Binding-site contacts:
Ligand atom C3 contacts residue ASN122 of chain 1.A at 3.7 Å.
Ligand atom C6 contacts residue VAL127 of chain 1.A at 4.0 Å (hydrophobic).
Ligand atom O5 contacts residue VAL120 of chain 1.A at 3.7 Å.
Ligand atom C6 contacts residue ASN125 of chain 1.A at 3.3 Å.
Ligand atom O6 contacts residue VAL127 of chain 1.A at 3.5 Å.
Ligand atom C4 contacts residue ASN122 of chain 1.A at 4.1 Å.
Ligand atom O6 contacts residue VAL120 of chain 1.A at 3.8 Å.
Ligand atom C5 contacts residue ASN125 of chain 1.A at 4.2 Å.
Ligand atom O7 contacts residue ASN122 of chain 1.A at 4.0 Å.
Ligand atom C1 contacts residue VAL120 of chain 1.A at 4.2 Å (hydrophobic).
Ligand atom C5 contacts residue ASN122 of chain 1.A at 3.6 Å.
Ligand atom O5 contacts residue ASN125 of chain 1.A at 4.4 Å.
Ligand atom O6 contacts residue ASN122 of chain 1.A at 4.4 Å.
Ligand atom O6 contacts residue VAL126 of chain 1.A at 4.3 Å.
Ligand atom C7 contacts residue ASN122 of chain 1.A at 3.7 Å.
Ligand atom O5 contacts residue ASN122 of chain 1.A at 2.2 Å (h-bond).
Ligand atom C2 contacts residue ASN122 of chain 1.A at 2.4 Å.
Ligand atom O6 contacts residue ASN125 of chain 1.A at 2.2 Å (h-bond).
Ligand atom N2 contacts residue ASN122 of chain 1.A at 3.0 Å (h-bond).
Ligand atom C1 contacts residue ASN122 of chain 1.A at 1.4 Å.

A small-molecule ligand and the protein it binds are described below.
Small molecule (SMILES): CC(=O)N[C@@H]1[C@@H](O)[C@H](O)[C@@H](CO)O[C@H]1O

Sequence of chain 1.A:
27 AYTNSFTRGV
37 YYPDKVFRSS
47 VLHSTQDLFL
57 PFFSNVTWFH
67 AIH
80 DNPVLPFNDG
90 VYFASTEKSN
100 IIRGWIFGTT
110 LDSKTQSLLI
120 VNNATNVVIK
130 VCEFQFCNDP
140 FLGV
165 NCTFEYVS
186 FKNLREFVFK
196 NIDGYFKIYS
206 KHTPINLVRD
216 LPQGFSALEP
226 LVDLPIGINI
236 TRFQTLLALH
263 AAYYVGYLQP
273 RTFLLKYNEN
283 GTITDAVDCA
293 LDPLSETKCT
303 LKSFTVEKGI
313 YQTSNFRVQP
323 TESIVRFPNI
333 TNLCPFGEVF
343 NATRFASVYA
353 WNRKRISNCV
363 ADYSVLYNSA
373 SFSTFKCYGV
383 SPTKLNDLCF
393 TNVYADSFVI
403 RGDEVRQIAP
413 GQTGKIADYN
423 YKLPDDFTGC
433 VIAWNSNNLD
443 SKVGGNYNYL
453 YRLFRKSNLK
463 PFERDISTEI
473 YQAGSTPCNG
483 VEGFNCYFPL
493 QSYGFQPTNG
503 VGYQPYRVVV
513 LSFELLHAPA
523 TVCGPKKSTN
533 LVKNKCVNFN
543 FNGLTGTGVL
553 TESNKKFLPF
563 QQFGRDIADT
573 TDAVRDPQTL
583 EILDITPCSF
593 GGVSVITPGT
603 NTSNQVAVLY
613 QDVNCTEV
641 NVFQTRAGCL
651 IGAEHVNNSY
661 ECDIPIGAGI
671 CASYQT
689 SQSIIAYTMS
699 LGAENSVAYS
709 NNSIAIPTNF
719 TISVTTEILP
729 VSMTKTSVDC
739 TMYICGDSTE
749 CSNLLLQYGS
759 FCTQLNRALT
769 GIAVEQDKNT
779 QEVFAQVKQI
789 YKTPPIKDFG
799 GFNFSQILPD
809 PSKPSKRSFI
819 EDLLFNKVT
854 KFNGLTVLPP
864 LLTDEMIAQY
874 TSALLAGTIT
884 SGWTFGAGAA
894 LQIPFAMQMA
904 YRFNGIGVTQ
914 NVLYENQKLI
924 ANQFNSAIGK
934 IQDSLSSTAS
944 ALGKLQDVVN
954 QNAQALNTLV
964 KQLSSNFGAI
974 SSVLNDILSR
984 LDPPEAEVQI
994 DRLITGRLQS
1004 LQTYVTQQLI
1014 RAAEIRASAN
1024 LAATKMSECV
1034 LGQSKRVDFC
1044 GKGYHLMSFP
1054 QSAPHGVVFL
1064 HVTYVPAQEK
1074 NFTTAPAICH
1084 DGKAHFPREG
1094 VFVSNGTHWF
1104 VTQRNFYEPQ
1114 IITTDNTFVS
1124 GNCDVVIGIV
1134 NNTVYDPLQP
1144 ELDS